Binding-site contacts:
Ligand atom C8 contacts residue THR128 of chain 1.B at 4.3 Å.
Ligand atom N2 contacts residue ASN152 of chain 1.B at 2.9 Å (h-bond).
Ligand atom O7 contacts residue ASN152 of chain 1.B at 3.3 Å (h-bond).
Ligand atom C2 contacts residue GLN126 of chain 1.B at 4.0 Å.
Ligand atom C3 contacts residue GLN126 of chain 1.B at 3.9 Å.
Ligand atom C5 contacts residue ASN152 of chain 1.B at 3.7 Å.
Ligand atom O5 contacts residue ASN152 of chain 1.B at 2.4 Å (h-bond).
Ligand atom N2 contacts residue GLN126 of chain 1.B at 3.2 Å (h-bond).
Ligand atom C2 contacts residue ASN152 of chain 1.B at 2.5 Å.
Ligand atom O3 contacts residue GLN126 of chain 1.B at 4.1 Å.
Ligand atom C3 contacts residue ASN152 of chain 1.B at 3.8 Å.
Ligand atom C4 contacts residue ASN152 of chain 1.B at 4.2 Å.
Ligand atom O7 contacts residue THR128 of chain 1.B at 4.3 Å.
Ligand atom C8 contacts residue GLN126 of chain 1.B at 3.8 Å.
Ligand atom C7 contacts residue ASN152 of chain 1.B at 3.3 Å.
Ligand atom C8 contacts residue ASN152 of chain 1.B at 4.4 Å.
Ligand atom C7 contacts residue GLN126 of chain 1.B at 4.1 Å.
Ligand atom C5 contacts residue GLN173 of chain 1.B at 4.3 Å.
Ligand atom C6 contacts residue GLN173 of chain 1.B at 4.0 Å.
Ligand atom C1 contacts residue ASN152 of chain 1.B at 1.5 Å.

Sequence of chain 1.B:
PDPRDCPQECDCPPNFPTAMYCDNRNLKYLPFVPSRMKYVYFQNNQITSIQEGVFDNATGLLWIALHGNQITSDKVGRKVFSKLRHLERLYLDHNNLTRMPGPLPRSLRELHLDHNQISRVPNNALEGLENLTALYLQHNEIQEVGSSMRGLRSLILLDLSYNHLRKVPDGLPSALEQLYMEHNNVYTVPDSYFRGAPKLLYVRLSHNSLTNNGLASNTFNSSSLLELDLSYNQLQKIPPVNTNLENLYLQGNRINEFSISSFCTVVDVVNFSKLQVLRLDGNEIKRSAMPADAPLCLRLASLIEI

The protein below binds the small molecule below.
Small molecule (SMILES): CC(=O)N[C@H]1[C@H](O[C@H]2[C@H](O)[C@@H](NC(C)=O)CO[C@@H]2CO[C@@H]2O[C@@H](C)[C@@H](O)[C@@H](O)[C@@H]2O)O[C@H](CO)[C@@H](O[C@@H]2O[C@H](CO)[C@@H](O)[C@H](O)[C@@H]2O)[C@@H]1O